Sequence of chain 1.A:
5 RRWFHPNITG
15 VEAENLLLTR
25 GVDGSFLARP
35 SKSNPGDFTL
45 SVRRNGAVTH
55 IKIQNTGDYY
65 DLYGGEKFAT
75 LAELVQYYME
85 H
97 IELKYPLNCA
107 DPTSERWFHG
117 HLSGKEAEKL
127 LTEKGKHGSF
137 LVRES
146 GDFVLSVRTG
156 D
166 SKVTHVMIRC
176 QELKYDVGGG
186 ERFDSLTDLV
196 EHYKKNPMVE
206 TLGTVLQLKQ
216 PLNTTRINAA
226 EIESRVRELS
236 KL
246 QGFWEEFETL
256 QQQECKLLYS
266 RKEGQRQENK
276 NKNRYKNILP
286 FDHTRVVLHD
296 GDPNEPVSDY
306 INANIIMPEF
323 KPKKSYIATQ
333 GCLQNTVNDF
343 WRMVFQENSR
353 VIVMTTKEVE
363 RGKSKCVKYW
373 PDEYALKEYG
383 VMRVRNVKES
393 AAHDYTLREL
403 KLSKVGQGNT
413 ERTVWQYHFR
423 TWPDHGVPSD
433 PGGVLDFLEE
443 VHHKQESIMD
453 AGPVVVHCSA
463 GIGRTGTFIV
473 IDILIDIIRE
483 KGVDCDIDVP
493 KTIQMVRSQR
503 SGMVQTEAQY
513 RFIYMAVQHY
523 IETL

Binding-site contacts:
Ligand atom C6 contacts residue ARG112 of chain 1.A at 3.5 Å.
Ligand atom C14 contacts residue LEU217 of chain 1.A at 3.5 Å (hydrophobic).
Ligand atom C6 contacts residue GLU111 of chain 1.A at 3.7 Å.
Ligand atom O2 contacts residue ARG112 of chain 1.A at 2.9 Å (salt-bridge).
Ligand atom N4 contacts residue PHE114 of chain 1.A at 2.8 Å (h-bond).
Ligand atom N6 contacts residue THR254 of chain 1.A at 3.6 Å.
Ligand atom O1 contacts residue PHE114 of chain 1.A at 3.1 Å (h-bond).
Ligand atom C10 contacts residue PHE114 of chain 1.A at 3.5 Å (hydrophobic).
Ligand atom CL1 contacts residue THR220 of chain 1.A at 3.4 Å.
Ligand atom C11 contacts residue PHE114 of chain 1.A at 3.8 Å (hydrophobic).
Ligand atom N6 contacts residue LEU255 of chain 1.A at 3.5 Å (h-bond).
Ligand atom N2 contacts residue GLU251 of chain 1.A at 3.7 Å.
Ligand atom C19 contacts residue GLN258 of chain 1.A at 3.6 Å.
Ligand atom N5 contacts residue LEU255 of chain 1.A at 3.4 Å (h-bond).
Ligand atom N4 contacts residue THR254 of chain 1.A at 3.5 Å (h-bond).
Ligand atom C6 contacts residue PHE114 of chain 1.A at 3.4 Å (hydrophobic).
Ligand atom N5 contacts residue PRO492 of chain 1.A at 3.4 Å.
Ligand atom N4 contacts residue GLU111 of chain 1.A at 2.8 Å (salt-bridge).
Ligand atom N2 contacts residue THR254 of chain 1.A at 3.6 Å.
Ligand atom N6 contacts residue GLU251 of chain 1.A at 2.8 Å (salt-bridge).
Ligand atom C12 contacts residue THR254 of chain 1.A at 3.4 Å.
Ligand atom N7 contacts residue GLN496 of chain 1.A at 3.8 Å.
Ligand atom C20 contacts residue GLN258 of chain 1.A at 3.6 Å.
Ligand atom C12 contacts residue PHE114 of chain 1.A at 3.6 Å (hydrophobic).
Ligand atom C13 contacts residue GLU250 of chain 1.A at 3.4 Å.
Ligand atom C20 contacts residue ARG112 of chain 1.A at 3.8 Å.
Ligand atom C5 contacts residue ARG112 of chain 1.A at 3.4 Å.
Ligand atom C4 contacts residue THR220 of chain 1.A at 3.4 Å.
Ligand atom CL1 contacts residue PRO492 of chain 1.A at 3.7 Å.
Ligand atom C14 contacts residue THR219 of chain 1.A at 3.8 Å.
Ligand atom C22 contacts residue LYS493 of chain 1.A at 3.7 Å.
Ligand atom N4 contacts residue THR109 of chain 1.A at 2.7 Å (h-bond).
Ligand atom N1 contacts residue THR220 of chain 1.A at 3.6 Å.
Ligand atom C13 contacts residue THR109 of chain 1.A at 3.3 Å.
Ligand atom C1 contacts residue THR254 of chain 1.A at 3.5 Å.
Ligand atom C14 contacts residue ARG112 of chain 1.A at 3.3 Å.
Ligand atom N2 contacts residue THR220 of chain 1.A at 3.6 Å.
Ligand atom N5 contacts residue GLU251 of chain 1.A at 3.8 Å.
Ligand atom C7 contacts residue PHE114 of chain 1.A at 3.7 Å (hydrophobic).
Ligand atom C12 contacts residue THR109 of chain 1.A at 3.5 Å.

The protein below binds the small molecule below.
Small molecule (SMILES): C[C@@H]1OCC2(CCN(c3nc4n[nH]c(-c5ccnc(NC6CC6)c5Cl)c4c(=O)n3C)CC2)[C@@H]1N